This small molecule binds to this protein.
Small molecule (SMILES): CC(=O)N[C@@H]1[C@@H](O)[C@H](O)[C@@H](CO)O[C@H]1O

Sequence of chain 1.K:
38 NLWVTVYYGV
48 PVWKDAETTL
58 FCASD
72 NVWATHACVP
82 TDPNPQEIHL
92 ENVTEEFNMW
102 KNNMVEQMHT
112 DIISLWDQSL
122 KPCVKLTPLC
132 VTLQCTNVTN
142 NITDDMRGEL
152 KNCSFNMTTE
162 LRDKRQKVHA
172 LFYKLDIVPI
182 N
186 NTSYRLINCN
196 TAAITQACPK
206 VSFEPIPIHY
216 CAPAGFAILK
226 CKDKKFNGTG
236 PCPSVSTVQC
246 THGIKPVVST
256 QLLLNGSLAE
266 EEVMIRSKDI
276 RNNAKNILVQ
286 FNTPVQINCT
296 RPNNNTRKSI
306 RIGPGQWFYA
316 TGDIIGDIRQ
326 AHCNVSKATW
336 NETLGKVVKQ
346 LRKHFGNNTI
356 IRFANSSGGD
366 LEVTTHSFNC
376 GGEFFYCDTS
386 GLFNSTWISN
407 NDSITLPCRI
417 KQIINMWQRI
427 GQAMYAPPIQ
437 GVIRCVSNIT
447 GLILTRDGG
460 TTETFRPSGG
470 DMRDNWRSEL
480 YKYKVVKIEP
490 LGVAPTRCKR

Binding-site contacts:
Ligand atom O6 contacts residue HIS170 of chain 1.K at 3.4 Å (h-bond).
Ligand atom C5 contacts residue HIS170 of chain 1.K at 3.7 Å.
Ligand atom C8 contacts residue ASN153 of chain 1.K at 4.4 Å.
Ligand atom C2 contacts residue ASN153 of chain 1.K at 2.5 Å.
Ligand atom C8 contacts residue ASP318 of chain 1.K at 3.3 Å.
Ligand atom C3 contacts residue HIS170 of chain 1.K at 3.9 Å.
Ligand atom O7 contacts residue ASN153 of chain 1.K at 2.9 Å (h-bond).
Ligand atom C6 contacts residue HIS170 of chain 1.K at 4.1 Å.
Ligand atom C1 contacts residue ASN153 of chain 1.K at 1.4 Å.
Ligand atom C4 contacts residue ASN153 of chain 1.K at 4.2 Å.
Ligand atom C4 contacts residue HIS170 of chain 1.K at 4.0 Å.
Ligand atom C7 contacts residue ASN153 of chain 1.K at 3.1 Å.
Ligand atom C5 contacts residue ASN153 of chain 1.K at 3.7 Å.
Ligand atom C8 contacts residue VAL139 of chain 1.K at 4.5 Å (hydrophobic).
Ligand atom N2 contacts residue ASN153 of chain 1.K at 3.0 Å (h-bond).
Ligand atom C7 contacts residue ASP318 of chain 1.K at 4.1 Å.
Ligand atom C8 contacts residue ASN141 of chain 1.K at 4.1 Å.
Ligand atom C1 contacts residue HIS170 of chain 1.K at 4.0 Å.
Ligand atom C7 contacts residue ASN141 of chain 1.K at 4.2 Å.
Ligand atom N2 contacts residue ASP318 of chain 1.K at 4.0 Å.
Ligand atom C8 contacts residue LEU172 of chain 1.K at 4.0 Å (hydrophobic).
Ligand atom O5 contacts residue ASN153 of chain 1.K at 2.4 Å (h-bond).
Ligand atom C3 contacts residue ASN153 of chain 1.K at 3.8 Å.
Ligand atom O5 contacts residue HIS170 of chain 1.K at 4.2 Å.
Ligand atom O7 contacts residue ASN141 of chain 1.K at 3.9 Å.
Ligand atom O4 contacts residue HIS170 of chain 1.K at 3.8 Å.